Sequence of chain 1.A:
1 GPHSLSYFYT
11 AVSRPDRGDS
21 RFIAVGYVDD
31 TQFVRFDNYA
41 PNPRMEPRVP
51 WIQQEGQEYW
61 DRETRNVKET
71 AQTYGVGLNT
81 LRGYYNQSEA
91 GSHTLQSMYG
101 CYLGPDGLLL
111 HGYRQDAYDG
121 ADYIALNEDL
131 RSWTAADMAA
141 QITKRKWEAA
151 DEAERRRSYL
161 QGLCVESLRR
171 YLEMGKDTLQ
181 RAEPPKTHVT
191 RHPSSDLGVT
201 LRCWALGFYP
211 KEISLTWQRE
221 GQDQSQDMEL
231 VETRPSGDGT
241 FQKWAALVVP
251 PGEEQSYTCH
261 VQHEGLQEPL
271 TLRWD

Binding-site contacts:
Ligand atom CB contacts residue GLU152 of chain 1.A at 2.9 Å.
Ligand atom OG contacts residue GLU63 of chain 1.A at 2.8 Å (salt-bridge).
Ligand atom N contacts residue TYR7 of chain 1.A at 3.1 Å (h-bond).
Ligand atom O contacts residue LYS146 of chain 1.A at 2.8 Å (salt-bridge).
Ligand atom CB contacts residue GLU63 of chain 1.A at 3.5 Å.
Ligand atom OD1 contacts residue TYR59 of chain 1.A at 3.4 Å.
Ligand atom OD1 contacts residue ARG156 of chain 1.A at 3.3 Å (salt-bridge).
Ligand atom C contacts residue ASN66 of chain 1.A at 3.5 Å.
Ligand atom N contacts residue TYR7 of chain 1.A at 2.8 Å (h-bond).
Ligand atom O contacts residue ASN66 of chain 1.A at 2.9 Å (h-bond).
Ligand atom OXT contacts residue TYR84 of chain 1.A at 2.7 Å (h-bond).
Ligand atom OG contacts residue ASN66 of chain 1.A at 2.9 Å (h-bond).
Ligand atom CA contacts residue ASN66 of chain 1.A at 3.5 Å.
Ligand atom CG2 contacts residue ASN66 of chain 1.A at 3.4 Å.
Ligand atom CA contacts residue TYR159 of chain 1.A at 3.4 Å (hydrophobic).
Ligand atom ND2 contacts residue SER167 of chain 1.A at 2.7 Å (h-bond).
Ligand atom OXT contacts residue THR143 of chain 1.A at 3.0 Å (h-bond).
Ligand atom N contacts residue TYR171 of chain 1.A at 2.6 Å (h-bond).
Ligand atom CZ3 contacts residue THR73 of chain 1.A at 3.3 Å.
Ligand atom CA contacts residue TYR7 of chain 1.A at 3.4 Å (hydrophobic).
Ligand atom N contacts residue GLU63 of chain 1.A at 3.2 Å (salt-bridge).
Ligand atom N contacts residue ASN66 of chain 1.A at 3.3 Å (h-bond).
Ligand atom CA contacts residue ARG156 of chain 1.A at 3.4 Å.
Ligand atom O contacts residue TYR159 of chain 1.A at 2.6 Å (h-bond).
Ligand atom OD2 contacts residue ARG156 of chain 1.A at 3.0 Å.
Ligand atom CB contacts residue SER167 of chain 1.A at 3.1 Å.
Ligand atom CG1 contacts residue THR73 of chain 1.A at 3.3 Å.
Ligand atom OD1 contacts residue GLU63 of chain 1.A at 2.7 Å (salt-bridge).
Ligand atom CA contacts residue TYR99 of chain 1.A at 3.5 Å (hydrophobic).
Ligand atom CG2 contacts residue GLU69 of chain 1.A at 3.3 Å.
Ligand atom CG contacts residue SER167 of chain 1.A at 3.3 Å.
Ligand atom N contacts residue TYR99 of chain 1.A at 2.8 Å (h-bond).
Ligand atom OD1 contacts residue TYR159 of chain 1.A at 3.2 Å.
Ligand atom ND2 contacts residue ARG170 of chain 1.A at 2.7 Å (salt-bridge).
Ligand atom O contacts residue TRP147 of chain 1.A at 2.8 Å (h-bond).
Ligand atom CA contacts residue GLU63 of chain 1.A at 3.4 Å.
Ligand atom CH2 contacts residue TYR74 of chain 1.A at 3.3 Å (hydrophobic).
Ligand atom N contacts residue GLU152 of chain 1.A at 3.1 Å (salt-bridge).
Ligand atom NE1 contacts residue ASP116 of chain 1.A at 3.3 Å (salt-bridge).
Ligand atom C contacts residue TYR7 of chain 1.A at 3.2 Å (hydrophobic).

This protein binds this small molecule.
Small molecule (SMILES): CC(C)[C@H](NC(=O)[C@@H](NC(=O)[C@H](CC(=O)O)NC(=O)[C@H](CO)NC(=O)[C@@H](N)CC(N)=O)[C@@H](C)O)C(=O)NCC(=O)N[C@@H](CC1=CN=C2C=CC=CC12)C(=O)N[C@@H](CO)C(=O)N[C@@H](CC1=c2ccccc2=NC1)C(=O)O